Sequence of chain 1.A:
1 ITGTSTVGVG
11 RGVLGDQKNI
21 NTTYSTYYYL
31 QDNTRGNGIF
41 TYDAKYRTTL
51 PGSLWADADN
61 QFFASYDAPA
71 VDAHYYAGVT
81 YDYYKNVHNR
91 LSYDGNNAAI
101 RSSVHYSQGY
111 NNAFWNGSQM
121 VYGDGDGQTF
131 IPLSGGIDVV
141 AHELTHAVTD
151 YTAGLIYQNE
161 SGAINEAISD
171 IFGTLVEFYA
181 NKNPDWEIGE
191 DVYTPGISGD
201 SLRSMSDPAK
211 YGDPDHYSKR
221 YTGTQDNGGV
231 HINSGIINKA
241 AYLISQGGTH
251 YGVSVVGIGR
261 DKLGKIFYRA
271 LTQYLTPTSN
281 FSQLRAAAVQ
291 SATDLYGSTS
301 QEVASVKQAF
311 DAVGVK

The protein below binds the small molecule below.
Small molecule (SMILES): O[C@@H]1[C@@H](O)[C@H](O)OC[C@H]1O

Binding-site contacts:
Ligand atom C4 contacts residue SER218 of chain 1.A at 4.0 Å.
Ligand atom C4 contacts residue HIS216 of chain 1.A at 4.2 Å.
Ligand atom C3 contacts residue HIS216 of chain 1.A at 3.9 Å.
Ligand atom C5 contacts residue TYR251 of chain 1.A at 4.3 Å (hydrophobic).
Ligand atom C5 contacts residue HIS216 of chain 1.A at 3.8 Å.
Ligand atom O5 contacts residue HIS216 of chain 1.A at 4.0 Å.
Ligand atom O4 contacts residue SER218 of chain 1.A at 3.0 Å (h-bond).
Ligand atom O5 contacts residue TYR251 of chain 1.A at 3.6 Å.
Ligand atom C1 contacts residue HIS216 of chain 1.A at 3.9 Å.
Ligand atom O4 contacts residue HIS216 of chain 1.A at 4.3 Å.
Ligand atom C5 contacts residue SER218 of chain 1.A at 3.9 Å.
Ligand atom O1 contacts residue TYR251 of chain 1.A at 4.1 Å.